Sequence of chain 1.B:
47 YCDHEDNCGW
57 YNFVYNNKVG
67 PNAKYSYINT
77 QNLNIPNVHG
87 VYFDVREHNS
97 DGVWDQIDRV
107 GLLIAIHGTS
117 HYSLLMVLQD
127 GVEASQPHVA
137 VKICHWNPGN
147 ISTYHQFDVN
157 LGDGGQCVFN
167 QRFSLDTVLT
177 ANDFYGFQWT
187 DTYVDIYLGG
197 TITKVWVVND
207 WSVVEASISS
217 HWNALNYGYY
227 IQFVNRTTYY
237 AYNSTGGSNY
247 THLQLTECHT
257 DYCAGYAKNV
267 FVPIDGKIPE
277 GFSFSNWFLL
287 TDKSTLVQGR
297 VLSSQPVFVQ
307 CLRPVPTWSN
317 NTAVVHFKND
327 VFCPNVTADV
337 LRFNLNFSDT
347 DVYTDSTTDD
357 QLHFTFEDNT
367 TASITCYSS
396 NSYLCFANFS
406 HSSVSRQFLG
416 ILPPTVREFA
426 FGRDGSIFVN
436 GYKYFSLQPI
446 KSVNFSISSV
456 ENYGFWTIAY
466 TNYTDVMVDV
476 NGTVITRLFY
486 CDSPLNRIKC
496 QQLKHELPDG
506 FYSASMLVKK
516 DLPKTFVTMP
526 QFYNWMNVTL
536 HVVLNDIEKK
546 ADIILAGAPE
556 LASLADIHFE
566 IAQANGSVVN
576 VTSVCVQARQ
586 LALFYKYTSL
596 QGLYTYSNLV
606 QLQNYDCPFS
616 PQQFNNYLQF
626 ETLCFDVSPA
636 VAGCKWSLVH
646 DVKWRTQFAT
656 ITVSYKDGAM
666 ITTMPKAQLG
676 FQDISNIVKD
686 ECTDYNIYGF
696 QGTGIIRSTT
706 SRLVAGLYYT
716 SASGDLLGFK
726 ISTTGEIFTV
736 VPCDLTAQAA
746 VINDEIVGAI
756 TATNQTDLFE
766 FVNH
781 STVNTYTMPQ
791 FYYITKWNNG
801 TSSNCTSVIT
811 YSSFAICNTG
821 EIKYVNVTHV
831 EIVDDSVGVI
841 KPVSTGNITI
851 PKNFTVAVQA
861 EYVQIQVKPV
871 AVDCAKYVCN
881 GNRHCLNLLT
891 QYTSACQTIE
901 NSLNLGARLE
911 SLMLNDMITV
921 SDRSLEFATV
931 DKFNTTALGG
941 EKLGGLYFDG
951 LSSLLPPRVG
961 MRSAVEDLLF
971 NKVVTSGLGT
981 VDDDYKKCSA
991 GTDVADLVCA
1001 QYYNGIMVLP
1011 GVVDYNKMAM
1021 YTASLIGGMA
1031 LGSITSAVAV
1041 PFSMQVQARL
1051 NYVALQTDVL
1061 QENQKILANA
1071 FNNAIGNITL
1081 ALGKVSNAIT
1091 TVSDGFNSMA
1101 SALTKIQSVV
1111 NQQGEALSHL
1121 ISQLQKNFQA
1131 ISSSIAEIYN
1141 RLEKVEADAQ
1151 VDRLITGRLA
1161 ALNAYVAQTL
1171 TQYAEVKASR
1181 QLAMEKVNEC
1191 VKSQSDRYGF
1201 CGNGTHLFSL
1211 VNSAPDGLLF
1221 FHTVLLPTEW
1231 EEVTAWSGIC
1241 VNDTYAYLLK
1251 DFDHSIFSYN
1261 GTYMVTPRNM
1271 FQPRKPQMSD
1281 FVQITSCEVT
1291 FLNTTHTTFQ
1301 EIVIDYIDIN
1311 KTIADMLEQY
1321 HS

Binding-site contacts:
Ligand atom O7 contacts residue THR1295 of chain 1.B at 4.0 Å.
Ligand atom C7 contacts residue ASN1242 of chain 1.B at 3.9 Å.
Ligand atom O7 contacts residue HIS1296 of chain 1.B at 4.1 Å.
Ligand atom C1 contacts residue ASN1242 of chain 1.B at 1.4 Å.
Ligand atom C5 contacts residue ASN1242 of chain 1.B at 3.6 Å.
Ligand atom C7 contacts residue HIS1296 of chain 1.B at 4.1 Å.
Ligand atom N2 contacts residue ASN1242 of chain 1.B at 3.0 Å (h-bond).
Ligand atom C8 contacts residue HIS1296 of chain 1.B at 4.2 Å.
Ligand atom C4 contacts residue ASN1242 of chain 1.B at 4.3 Å.
Ligand atom O5 contacts residue ASN1242 of chain 1.B at 2.4 Å (h-bond).
Ligand atom C3 contacts residue ASN1242 of chain 1.B at 3.8 Å.
Ligand atom C2 contacts residue ASN1242 of chain 1.B at 2.5 Å.
Ligand atom C8 contacts residue ASN1242 of chain 1.B at 4.3 Å.

This small molecule binds to this protein.
Small molecule (SMILES): CC(=O)N[C@@H]1[C@@H](O)[C@H](O)[C@@H](CO)O[C@H]1O